Binding-site contacts:
Ligand atom N9 contacts residue LEU174 of chain 1.D at 3.9 Å.
Ligand atom O2 contacts residue ALA221 of chain 1.D at 3.6 Å.
Ligand atom N9 contacts residue ARG180 of chain 1.D at 4.0 Å.
Ligand atom C2 contacts residue GLN223 of chain 1.D at 3.9 Å.
Ligand atom N8 contacts residue PHE163 of chain 1.D at 3.6 Å.
Ligand atom O6 contacts residue TYR20 of chain 1.A at 3.4 Å.
Ligand atom N8 contacts residue ASP68 of chain 1.A at 4.0 Å.
Ligand atom N7 contacts residue THR67 of chain 1.A at 2.8 Å (h-bond).
Ligand atom N8 contacts residue LEU174 of chain 1.D at 3.9 Å.
Ligand atom O6 contacts residue GLN223 of chain 1.D at 2.8 Å (h-bond).
Ligand atom N3 contacts residue ARG180 of chain 1.D at 3.0 Å (salt-bridge).
Ligand atom O6 contacts residue THR67 of chain 1.A at 3.7 Å.
Ligand atom C2 contacts residue LEU222 of chain 1.D at 3.9 Å (hydrophobic).
Ligand atom N8 contacts residue THR67 of chain 1.A at 3.0 Å (h-bond).
Ligand atom O6 contacts residue VAL64 of chain 1.A at 3.4 Å.
Ligand atom N3 contacts residue PHE163 of chain 1.D at 3.7 Å.
Ligand atom N7 contacts residue ALA66 of chain 1.A at 3.5 Å.
Ligand atom N3 contacts residue ASN249 of chain 1.D at 3.4 Å (h-bond).
Ligand atom N1 contacts residue PHE163 of chain 1.D at 3.7 Å.
Ligand atom C4 contacts residue PHE163 of chain 1.D at 3.5 Å (hydrophobic).
Ligand atom N8 contacts residue ALA66 of chain 1.A at 3.8 Å.
Ligand atom N7 contacts residue PHE163 of chain 1.D at 3.8 Å.
Ligand atom O2 contacts residue GLN223 of chain 1.D at 3.9 Å.
Ligand atom O2 contacts residue LEU222 of chain 1.D at 2.9 Å (h-bond).
Ligand atom C5 contacts residue THR67 of chain 1.A at 3.8 Å.
Ligand atom O2 contacts residue ARG180 of chain 1.D at 2.7 Å (salt-bridge).
Ligand atom N9 contacts residue PHE163 of chain 1.D at 3.5 Å.
Ligand atom C4 contacts residue ARG180 of chain 1.D at 3.8 Å.
Ligand atom N9 contacts residue THR67 of chain 1.A at 3.9 Å.
Ligand atom O2 contacts residue PHE163 of chain 1.D at 3.9 Å.
Ligand atom C6 contacts residue GLN223 of chain 1.D at 3.6 Å.
Ligand atom C4 contacts residue ASN249 of chain 1.D at 4.0 Å.
Ligand atom C6 contacts residue PHE163 of chain 1.D at 3.8 Å (hydrophobic).
Ligand atom N1 contacts residue GLN223 of chain 1.D at 3.0 Å (h-bond).
Ligand atom C6 contacts residue THR67 of chain 1.A at 4.0 Å.
Ligand atom C2 contacts residue ASN249 of chain 1.D at 3.7 Å.
Ligand atom C5 contacts residue PHE163 of chain 1.D at 3.5 Å (hydrophobic).
Ligand atom C2 contacts residue PHE163 of chain 1.D at 3.7 Å (hydrophobic).
Ligand atom O2 contacts residue ASN249 of chain 1.D at 3.8 Å.
Ligand atom C2 contacts residue ARG180 of chain 1.D at 3.5 Å.

This protein binds this small molecule.
Small molecule (SMILES): O=c1[nH]c(=O)c2nn[nH]c2[nH]1

Sequence of chain 1.D:
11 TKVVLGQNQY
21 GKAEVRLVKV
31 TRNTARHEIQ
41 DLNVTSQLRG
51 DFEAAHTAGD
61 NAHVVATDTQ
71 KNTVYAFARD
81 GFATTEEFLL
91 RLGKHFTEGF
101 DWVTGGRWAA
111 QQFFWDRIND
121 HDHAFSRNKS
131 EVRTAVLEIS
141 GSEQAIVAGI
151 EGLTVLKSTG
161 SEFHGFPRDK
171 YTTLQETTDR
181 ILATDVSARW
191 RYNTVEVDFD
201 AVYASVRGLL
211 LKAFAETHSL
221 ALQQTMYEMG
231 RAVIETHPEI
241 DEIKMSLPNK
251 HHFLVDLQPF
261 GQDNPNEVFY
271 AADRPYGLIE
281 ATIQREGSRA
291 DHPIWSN

Sequence of chain 1.A:
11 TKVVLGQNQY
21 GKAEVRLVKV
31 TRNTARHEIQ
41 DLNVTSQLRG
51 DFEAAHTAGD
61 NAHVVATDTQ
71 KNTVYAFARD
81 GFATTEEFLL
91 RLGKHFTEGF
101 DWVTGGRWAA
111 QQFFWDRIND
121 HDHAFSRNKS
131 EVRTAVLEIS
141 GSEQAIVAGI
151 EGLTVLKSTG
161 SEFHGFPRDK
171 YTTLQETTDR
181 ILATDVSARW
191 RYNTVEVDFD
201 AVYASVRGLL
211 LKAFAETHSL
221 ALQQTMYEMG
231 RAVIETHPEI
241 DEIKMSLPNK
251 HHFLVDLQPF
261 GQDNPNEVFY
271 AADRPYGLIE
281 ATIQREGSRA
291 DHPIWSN